Binding-site contacts:
Ligand atom C2B contacts residue ILE125 of chain 41.A at 4.1 Å (hydrophobic).
Ligand atom C4A contacts residue TYR145 of chain 41.A at 3.7 Å (hydrophobic).
Ligand atom C3 contacts residue MET217 of chain 41.A at 4.2 Å (hydrophobic).
Ligand atom C2A contacts residue ILE220 of chain 41.A at 4.1 Å (hydrophobic).
Ligand atom C5A contacts residue LEU127 of chain 41.A at 3.8 Å (hydrophobic).
Ligand atom C2C contacts residue ILE101 of chain 41.A at 4.2 Å (hydrophobic).
Ligand atom CL2 contacts residue TYR147 of chain 41.A at 2.4 Å.
Ligand atom C5B contacts residue ILE220 of chain 41.A at 4.3 Å (hydrophobic).
Ligand atom C3B contacts residue TYR147 of chain 41.A at 3.3 Å (hydrophobic).
Ligand atom N3A contacts residue PHE182 of chain 41.A at 4.1 Å.
Ligand atom C3C contacts residue ILE101 of chain 41.A at 3.8 Å (hydrophobic).
Ligand atom CL2 contacts residue LEU187 of chain 41.A at 3.9 Å.
Ligand atom C5B contacts residue ILE125 of chain 41.A at 3.5 Å (hydrophobic).
Ligand atom C3B contacts residue ILE125 of chain 41.A at 4.3 Å (hydrophobic).
Ligand atom CL2 contacts residue ILE184 of chain 41.A at 4.2 Å.
Ligand atom C1B contacts residue ILE125 of chain 41.A at 3.6 Å (hydrophobic).
Ligand atom C2B contacts residue TYR147 of chain 41.A at 3.4 Å (hydrophobic).
Ligand atom O1B contacts residue ILE125 of chain 41.A at 4.1 Å.
Ligand atom N3A contacts residue TYR147 of chain 41.A at 4.1 Å.
Ligand atom O1A contacts residue LEU127 of chain 41.A at 4.1 Å.
Ligand atom C2A contacts residue PHE182 of chain 41.A at 4.1 Å (hydrophobic).
Ligand atom O1 contacts residue MET217 of chain 41.A at 2.7 Å (h-bond).
Ligand atom C2B contacts residue ILE184 of chain 41.A at 4.1 Å (hydrophobic).
Ligand atom N3A contacts residue ILE220 of chain 41.A at 4.3 Å.
Ligand atom C31 contacts residue MET195 of chain 41.A at 3.9 Å (hydrophobic).
Ligand atom C31 contacts residue LEU103 of chain 41.A at 4.1 Å (hydrophobic).
Ligand atom C5 contacts residue MET217 of chain 41.A at 3.8 Å (hydrophobic).
Ligand atom CL1 contacts residue ILE125 of chain 41.A at 3.7 Å.
Ligand atom C5A contacts residue TYR145 of chain 41.A at 3.7 Å (hydrophobic).
Ligand atom N2 contacts residue MET217 of chain 41.A at 3.1 Å (h-bond).
Ligand atom C4B contacts residue ILE125 of chain 41.A at 4.0 Å (hydrophobic).
Ligand atom C6B contacts residue ILE125 of chain 41.A at 3.3 Å (hydrophobic).
Ligand atom O1A contacts residue ILE239 of chain 41.A at 4.3 Å.
Ligand atom CL1 contacts residue ILE239 of chain 41.A at 4.0 Å.
Ligand atom C4A contacts residue MET146 of chain 41.A at 4.0 Å (hydrophobic).
Ligand atom C4 contacts residue LEU103 of chain 41.A at 3.6 Å (hydrophobic).
Ligand atom N2 contacts residue ASN215 of chain 41.A at 4.0 Å.
Ligand atom C4B contacts residue ILE220 of chain 41.A at 4.2 Å (hydrophobic).
Ligand atom C2C contacts residue MET217 of chain 41.A at 3.9 Å (hydrophobic).
Ligand atom C3 contacts residue LEU103 of chain 41.A at 4.3 Å (hydrophobic).

A small-molecule ligand and the protein it binds are described below.
Small molecule (SMILES): Cc1cc(CCCOc2c(Cl)cc(C3=NCCO3)cc2Cl)on1

Sequence of chain 41.A:
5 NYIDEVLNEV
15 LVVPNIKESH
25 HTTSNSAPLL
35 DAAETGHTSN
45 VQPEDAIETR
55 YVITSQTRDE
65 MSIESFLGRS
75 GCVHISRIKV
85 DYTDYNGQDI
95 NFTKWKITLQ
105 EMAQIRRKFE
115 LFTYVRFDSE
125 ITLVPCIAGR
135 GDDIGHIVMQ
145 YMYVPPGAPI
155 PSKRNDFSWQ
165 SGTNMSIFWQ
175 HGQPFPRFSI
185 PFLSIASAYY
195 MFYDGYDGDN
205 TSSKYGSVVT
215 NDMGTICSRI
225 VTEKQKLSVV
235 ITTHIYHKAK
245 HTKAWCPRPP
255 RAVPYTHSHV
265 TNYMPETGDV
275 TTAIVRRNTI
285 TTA